Binding-site contacts:
Ligand atom CG contacts residue TYR214 of chain 1.D at 3.9 Å (hydrophobic).
Ligand atom CB contacts residue THR231 of chain 1.D at 4.4 Å.
Ligand atom NH1 contacts residue TYR9 of chain 1.D at 3.6 Å (h-bond).
Ligand atom NH1 contacts residue PRO7 of chain 1.D at 3.6 Å.
Ligand atom NE contacts residue ARG8 of chain 1.D at 4.5 Å.
Ligand atom CD contacts residue TYR214 of chain 1.D at 3.2 Å (hydrophobic).
Ligand atom C contacts residue THR231 of chain 1.D at 4.4 Å.
Ligand atom O contacts residue GLN212 of chain 1.D at 4.2 Å.
Ligand atom CA contacts residue THR231 of chain 1.D at 4.3 Å.
Ligand atom NH2 contacts residue ARG8 of chain 1.D at 2.9 Å (salt-bridge).
Ligand atom CZ contacts residue PRO7 of chain 1.D at 4.0 Å (hydrophobic).
Ligand atom CB contacts residue TYR214 of chain 1.D at 3.9 Å (hydrophobic).
Ligand atom NH2 contacts residue MET6 of chain 1.D at 3.3 Å (h-bond).
Ligand atom C contacts residue TYR214 of chain 1.D at 4.3 Å (hydrophobic).
Ligand atom CZ contacts residue ARG8 of chain 1.D at 3.5 Å.
Ligand atom NH1 contacts residue ARG8 of chain 1.D at 3.4 Å (salt-bridge).
Ligand atom NE contacts residue TYR214 of chain 1.D at 4.5 Å.
Ligand atom C contacts residue GLN212 of chain 1.D at 4.2 Å.
Ligand atom CZ contacts residue TYR9 of chain 1.D at 4.4 Å (hydrophobic).
Ligand atom NH2 contacts residue PRO7 of chain 1.D at 3.4 Å.

This protein binds this small molecule.
Small molecule (SMILES): NC(=[NH2+])NCCC[C@H](N)C(=O)O

Sequence of chain 1.D:
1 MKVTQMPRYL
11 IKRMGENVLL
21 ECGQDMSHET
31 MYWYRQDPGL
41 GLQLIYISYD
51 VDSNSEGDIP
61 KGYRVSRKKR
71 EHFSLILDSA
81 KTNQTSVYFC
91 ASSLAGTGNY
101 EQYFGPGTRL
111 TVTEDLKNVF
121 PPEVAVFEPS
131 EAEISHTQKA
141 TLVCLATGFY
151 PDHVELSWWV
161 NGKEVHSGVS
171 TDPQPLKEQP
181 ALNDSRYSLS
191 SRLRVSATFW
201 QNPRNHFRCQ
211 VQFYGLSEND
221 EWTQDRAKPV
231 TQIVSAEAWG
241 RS